A protein and the small-molecule ligand that binds it are described below.
Small molecule (SMILES): CC1=N[C@H](C(=O)O)CCN1

Sequence of chain 1.A:
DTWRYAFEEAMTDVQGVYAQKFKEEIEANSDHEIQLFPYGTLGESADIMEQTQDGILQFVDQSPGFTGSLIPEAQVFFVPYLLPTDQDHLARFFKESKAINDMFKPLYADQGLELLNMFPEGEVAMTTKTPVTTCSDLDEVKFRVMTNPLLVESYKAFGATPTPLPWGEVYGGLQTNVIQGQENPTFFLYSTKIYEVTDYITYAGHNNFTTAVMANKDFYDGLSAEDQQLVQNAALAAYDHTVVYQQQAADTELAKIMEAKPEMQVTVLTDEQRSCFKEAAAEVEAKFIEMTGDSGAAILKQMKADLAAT

Binding-site contacts:
Ligand atom CB contacts residue GLU22 of chain 1.A at 4.3 Å.
Ligand atom C contacts residue ASN198 of chain 1.A at 4.2 Å.
Ligand atom CAI contacts residue ASN198 of chain 1.A at 3.2 Å.
Ligand atom CAA contacts residue PHE223 of chain 1.A at 3.4 Å (hydrophobic).
Ligand atom N contacts residue ASN198 of chain 1.A at 2.8 Å (h-bond).
Ligand atom C contacts residue TRP181 of chain 1.A at 4.0 Å (hydrophobic).
Ligand atom C contacts residue ARG158 of chain 1.A at 3.7 Å.
Ligand atom OXT contacts residue MET160 of chain 1.A at 4.0 Å.
Ligand atom CAA contacts residue PRO199 of chain 1.A at 3.5 Å (hydrophobic).
Ligand atom CAA contacts residue ASN198 of chain 1.A at 2.7 Å.
Ligand atom CB contacts residue PHE223 of chain 1.A at 4.0 Å (hydrophobic).
Ligand atom CAD contacts residue GLU22 of chain 1.A at 3.8 Å.
Ligand atom C contacts residue PHE80 of chain 1.A at 4.3 Å (hydrophobic).
Ligand atom OXT contacts residue ASN198 of chain 1.A at 3.3 Å (h-bond).
Ligand atom CAD contacts residue GLU23 of chain 1.A at 3.5 Å.
Ligand atom CAA contacts residue GLU23 of chain 1.A at 4.1 Å.
Ligand atom NAG contacts residue GLU23 of chain 1.A at 2.8 Å (salt-bridge).
Ligand atom CA contacts residue PHE202 of chain 1.A at 3.8 Å (hydrophobic).
Ligand atom NAG contacts residue PHE223 of chain 1.A at 3.6 Å.
Ligand atom CAD contacts residue PHE223 of chain 1.A at 4.4 Å (hydrophobic).
Ligand atom O contacts residue TRP181 of chain 1.A at 3.8 Å.
Ligand atom C contacts residue MET160 of chain 1.A at 4.0 Å (hydrophobic).
Ligand atom CAI contacts residue PHE202 of chain 1.A at 3.9 Å (hydrophobic).
Ligand atom CAI contacts residue PHE223 of chain 1.A at 3.4 Å (hydrophobic).
Ligand atom CA contacts residue ASN198 of chain 1.A at 4.1 Å.
Ligand atom O contacts residue ARG158 of chain 1.A at 3.3 Å (salt-bridge).
Ligand atom CAA contacts residue PHE202 of chain 1.A at 3.9 Å (hydrophobic).
Ligand atom NAG contacts residue PHE202 of chain 1.A at 4.2 Å.
Ligand atom OXT contacts residue ARG158 of chain 1.A at 2.7 Å (salt-bridge).
Ligand atom CAD contacts residue PHE202 of chain 1.A at 4.3 Å (hydrophobic).
Ligand atom N contacts residue PHE223 of chain 1.A at 3.8 Å.
Ligand atom N contacts residue PHE202 of chain 1.A at 3.5 Å.
Ligand atom CB contacts residue PHE80 of chain 1.A at 4.3 Å (hydrophobic).
Ligand atom O contacts residue PHE80 of chain 1.A at 3.2 Å.
Ligand atom O contacts residue MET160 of chain 1.A at 3.8 Å.
Ligand atom CAI contacts residue GLU23 of chain 1.A at 3.8 Å.
Ligand atom OXT contacts residue TRP181 of chain 1.A at 3.7 Å.